Sequence of chain 45.A:
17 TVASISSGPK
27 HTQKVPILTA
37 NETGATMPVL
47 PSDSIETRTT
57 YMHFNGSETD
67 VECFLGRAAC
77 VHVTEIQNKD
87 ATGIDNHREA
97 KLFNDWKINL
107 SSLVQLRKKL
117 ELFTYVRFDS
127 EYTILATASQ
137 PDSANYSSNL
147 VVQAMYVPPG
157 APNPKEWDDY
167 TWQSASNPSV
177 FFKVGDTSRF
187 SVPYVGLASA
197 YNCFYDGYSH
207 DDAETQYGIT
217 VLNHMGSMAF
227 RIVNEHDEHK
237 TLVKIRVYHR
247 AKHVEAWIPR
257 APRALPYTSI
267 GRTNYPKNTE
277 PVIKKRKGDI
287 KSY

This small molecule binds to this protein.
Small molecule (SMILES): Cc1cc(CCCCCOc2ccc(C3=NCCO3)cc2)on1

Sequence of chain 45.C:
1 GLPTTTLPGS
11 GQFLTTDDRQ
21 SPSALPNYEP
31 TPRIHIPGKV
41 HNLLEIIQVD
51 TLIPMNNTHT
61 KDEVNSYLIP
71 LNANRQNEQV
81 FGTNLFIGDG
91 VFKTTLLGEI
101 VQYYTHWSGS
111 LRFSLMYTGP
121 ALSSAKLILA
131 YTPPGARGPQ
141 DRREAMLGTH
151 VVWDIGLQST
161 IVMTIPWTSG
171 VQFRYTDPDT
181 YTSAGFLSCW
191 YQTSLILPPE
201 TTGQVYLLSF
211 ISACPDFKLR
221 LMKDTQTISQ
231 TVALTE

Binding-site contacts:
Ligand atom C2A contacts residue TYR152 of chain 45.A at 3.6 Å (hydrophobic).
Ligand atom C4C contacts residue VAL191 of chain 45.A at 3.0 Å (hydrophobic).
Ligand atom C31 contacts residue ASN219 of chain 45.A at 3.3 Å.
Ligand atom C2B contacts residue VAL188 of chain 45.A at 3.5 Å (hydrophobic).
Ligand atom C2A contacts residue PHE186 of chain 45.A at 3.3 Å (hydrophobic).
Ligand atom C2C contacts residue TYR197 of chain 45.A at 3.7 Å (hydrophobic).
Ligand atom C3B contacts residue VAL188 of chain 45.A at 3.8 Å (hydrophobic).
Ligand atom C5B contacts residue PHE186 of chain 45.A at 3.9 Å (hydrophobic).
Ligand atom N3A contacts residue TYR152 of chain 45.A at 3.5 Å.
Ligand atom C3 contacts residue ASN219 of chain 45.A at 4.0 Å.
Ligand atom N3A contacts residue PRO174 of chain 45.A at 3.7 Å.
Ligand atom C5B contacts residue MET224 of chain 45.A at 3.8 Å (hydrophobic).
Ligand atom O1 contacts residue MET221 of chain 45.A at 3.9 Å.
Ligand atom C1C contacts residue LEU106 of chain 45.A at 3.8 Å (hydrophobic).
Ligand atom C5 contacts residue LEU106 of chain 45.A at 3.8 Å (hydrophobic).
Ligand atom N2 contacts residue LEU106 of chain 45.A at 3.8 Å.
Ligand atom N3A contacts residue PHE186 of chain 45.A at 4.0 Å.
Ligand atom O1A contacts residue PHE186 of chain 45.A at 3.0 Å.
Ligand atom C1B contacts residue TYR128 of chain 45.A at 3.6 Å (hydrophobic).
Ligand atom C1B contacts residue VAL188 of chain 45.A at 3.8 Å (hydrophobic).
Ligand atom C4 contacts residue LEU106 of chain 45.A at 3.9 Å (hydrophobic).
Ligand atom O1B contacts residue TYR128 of chain 45.A at 3.4 Å (h-bond).
Ligand atom N2 contacts residue ASN219 of chain 45.A at 3.8 Å.
Ligand atom N3A contacts residue ALA24 of chain 45.C at 3.8 Å.
Ligand atom C4B contacts residue TYR152 of chain 45.A at 3.8 Å (hydrophobic).
Ligand atom C5A contacts residue PHE186 of chain 45.A at 3.5 Å (hydrophobic).
Ligand atom O1 contacts residue LEU106 of chain 45.A at 3.7 Å.
Ligand atom C3C contacts residue TYR128 of chain 45.A at 3.4 Å (hydrophobic).
Ligand atom C4B contacts residue PHE186 of chain 45.A at 3.6 Å (hydrophobic).
Ligand atom C5A contacts residue VAL176 of chain 45.A at 3.6 Å (hydrophobic).
Ligand atom C6B contacts residue ILE104 of chain 45.A at 3.6 Å (hydrophobic).
Ligand atom C4A contacts residue PRO174 of chain 45.A at 3.1 Å (hydrophobic).
Ligand atom O1B contacts residue ILE104 of chain 45.A at 3.9 Å.
Ligand atom C4C contacts residue VAL188 of chain 45.A at 3.7 Å (hydrophobic).
Ligand atom C3B contacts residue TYR152 of chain 45.A at 3.7 Å (hydrophobic).
Ligand atom C1C contacts residue TYR128 of chain 45.A at 3.7 Å (hydrophobic).
Ligand atom C6B contacts residue TYR128 of chain 45.A at 3.3 Å (hydrophobic).
Ligand atom C1B contacts residue ILE104 of chain 45.A at 4.0 Å (hydrophobic).
Ligand atom C5C contacts residue VAL191 of chain 45.A at 3.8 Å (hydrophobic).
Ligand atom C4 contacts residue TYR197 of chain 45.A at 3.8 Å (hydrophobic).